The protein below binds the small molecule below.
Small molecule (SMILES): CC(=O)N[C@@H]1[C@@H](O)[C@H](O[C@@H]2O[C@H](CO[C@]3(C(=O)O)C[C@H](O)[C@@H](NC(C)=O)[C@H]([C@H](O)[C@H](O)CO)O3)[C@H](O)[C@H](O)[C@H]2O)[C@@H](CO)O[C@H]1O

Binding-site contacts:
Ligand atom C8 contacts residue ASN180 of chain 5.B at 3.0 Å.
Ligand atom O6 contacts residue ASP91 of chain 5.B at 3.2 Å.
Ligand atom C4 contacts residue PRO274 of chain 5.A at 3.8 Å (hydrophobic).
Ligand atom C10 contacts residue ASN275 of chain 5.A at 3.2 Å.
Ligand atom C11 contacts residue ASP232 of chain 5.B at 3.4 Å.
Ligand atom O7 contacts residue LYS270 of chain 5.A at 3.4 Å (salt-bridge).
Ligand atom O7 contacts residue PRO274 of chain 5.A at 3.5 Å.
Ligand atom N5 contacts residue ASN275 of chain 5.A at 3.5 Å (h-bond).
Ligand atom C4 contacts residue ASP91 of chain 5.B at 3.4 Å.
Ligand atom C4 contacts residue ARG104 of chain 5.B at 3.7 Å.
Ligand atom C11 contacts residue ILE233 of chain 5.B at 3.5 Å (hydrophobic).
Ligand atom O10 contacts residue LYS270 of chain 5.A at 3.0 Å (salt-bridge).
Ligand atom C11 contacts residue PRO231 of chain 5.B at 3.5 Å (hydrophobic).
Ligand atom C1 contacts residue ARG104 of chain 5.B at 3.4 Å.
Ligand atom O7 contacts residue ASN180 of chain 5.B at 3.2 Å (h-bond).
Ligand atom C11 contacts residue GLY234 of chain 5.B at 3.7 Å.
Ligand atom C5 contacts residue PRO231 of chain 5.B at 3.4 Å (hydrophobic).
Ligand atom O10 contacts residue ASN275 of chain 5.A at 2.7 Å (h-bond).
Ligand atom C3 contacts residue PRO274 of chain 5.A at 3.7 Å (hydrophobic).
Ligand atom O4 contacts residue ASP232 of chain 5.B at 2.9 Å (salt-bridge).
Ligand atom O1B contacts residue ASP91 of chain 5.B at 3.8 Å.
Ligand atom C5 contacts residue ASN275 of chain 5.A at 3.5 Å.
Ligand atom C3 contacts residue ARG104 of chain 5.B at 3.8 Å.
Ligand atom C10 contacts residue PRO231 of chain 5.B at 3.5 Å (hydrophobic).
Ligand atom N5 contacts residue PRO231 of chain 5.B at 2.6 Å (h-bond).
Ligand atom C4 contacts residue ASP232 of chain 5.B at 3.5 Å.
Ligand atom O4 contacts residue ASP91 of chain 5.B at 2.4 Å (salt-bridge).
Ligand atom C3 contacts residue ARG95 of chain 5.B at 3.8 Å.
Ligand atom O4 contacts residue ASN275 of chain 5.A at 2.8 Å (h-bond).
Ligand atom O3 contacts residue GLY282 of chain 5.A at 3.3 Å.
Ligand atom C4 contacts residue ASN275 of chain 5.A at 3.7 Å.
Ligand atom C10 contacts residue LYS270 of chain 5.A at 3.6 Å.
Ligand atom O3 contacts residue PRO274 of chain 5.A at 3.6 Å.
Ligand atom O1B contacts residue ARG104 of chain 5.B at 2.4 Å (salt-bridge).
Ligand atom C7 contacts residue ASN180 of chain 5.B at 3.5 Å.
Ligand atom O4 contacts residue PRO231 of chain 5.B at 3.8 Å.
Ligand atom O4 contacts residue ARG95 of chain 5.B at 3.3 Å (salt-bridge).
Ligand atom O6 contacts residue PRO274 of chain 5.A at 3.8 Å.
Ligand atom C4 contacts residue PRO231 of chain 5.B at 3.4 Å (hydrophobic).
Ligand atom C10 contacts residue ASP232 of chain 5.B at 3.6 Å.

Sequence of chain 5.A:
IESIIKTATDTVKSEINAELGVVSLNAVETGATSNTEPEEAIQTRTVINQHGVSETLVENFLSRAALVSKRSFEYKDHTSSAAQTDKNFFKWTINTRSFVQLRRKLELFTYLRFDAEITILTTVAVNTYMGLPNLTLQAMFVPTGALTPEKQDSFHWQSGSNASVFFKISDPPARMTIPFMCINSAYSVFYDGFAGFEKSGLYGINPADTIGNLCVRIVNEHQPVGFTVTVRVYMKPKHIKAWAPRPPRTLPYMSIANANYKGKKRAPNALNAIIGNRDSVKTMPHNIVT

Sequence of chain 5.B:
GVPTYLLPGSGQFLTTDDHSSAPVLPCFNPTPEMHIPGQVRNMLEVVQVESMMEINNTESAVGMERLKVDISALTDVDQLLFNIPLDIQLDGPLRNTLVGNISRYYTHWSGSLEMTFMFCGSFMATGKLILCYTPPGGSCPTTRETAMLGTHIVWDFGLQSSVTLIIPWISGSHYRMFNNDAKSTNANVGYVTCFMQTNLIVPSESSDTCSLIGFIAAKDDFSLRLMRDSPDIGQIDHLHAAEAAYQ